Sequence of chain 1.E:
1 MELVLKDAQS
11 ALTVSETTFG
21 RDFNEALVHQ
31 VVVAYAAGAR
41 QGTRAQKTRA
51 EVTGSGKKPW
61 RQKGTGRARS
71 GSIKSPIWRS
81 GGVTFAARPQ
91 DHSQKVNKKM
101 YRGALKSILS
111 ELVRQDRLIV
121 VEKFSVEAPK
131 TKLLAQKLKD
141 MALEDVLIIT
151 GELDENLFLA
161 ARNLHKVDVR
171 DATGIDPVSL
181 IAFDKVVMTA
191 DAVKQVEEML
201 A

The protein below binds the small molecule below.
Small molecule (SMILES): C[C@H](NC(=O)c1coc(CNC(=O)[C@H](CO)NC(=O)c2coc([C@H](CCCCN)NC(=O)CNC(=O)c3coc([C@H](C)NC(=O)CNC(=O)c4csc([C@H](CCCN=C(N)N)NC(=O)[C@H](CO)NC(=O)c5coc([C@H](CO)NC(=O)[C@H](CC(=O)O)NC(=O)c6csc([C@H](CCCN=C(N)N)NC(=O)[C@H](C)NC(=O)c7csc([C@@H](N)[C@@H](C)O)n7)n6)n5)n4)n3)n2)n1)C(=O)N[C@H](C=O)CO

Sequence of chain 1.S:
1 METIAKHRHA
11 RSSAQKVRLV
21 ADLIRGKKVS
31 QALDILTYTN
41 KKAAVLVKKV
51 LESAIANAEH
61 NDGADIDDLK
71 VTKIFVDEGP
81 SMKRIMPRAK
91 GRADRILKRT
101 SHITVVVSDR

Binding-site contacts:
Ligand atom SG contacts residue ARG61 of chain 1.E at 3.2 Å (salt-bridge).
Ligand atom CB contacts residue GLY64 of chain 1.E at 4.1 Å.
Ligand atom CA contacts residue ARG61 of chain 1.E at 4.2 Å.
Ligand atom O contacts residue THR65 of chain 1.E at 3.8 Å.
Ligand atom CA contacts residue ARG61 of chain 1.E at 4.5 Å.
Ligand atom C contacts residue ARG61 of chain 1.E at 4.3 Å.
Ligand atom CB contacts residue THR65 of chain 1.E at 4.3 Å.
Ligand atom CA contacts residue GLY64 of chain 1.E at 3.5 Å.
Ligand atom C contacts residue GLY64 of chain 1.E at 4.3 Å.
Ligand atom CA contacts residue LYS90 of chain 1.S at 4.2 Å.
Ligand atom N contacts residue LYS90 of chain 1.S at 4.3 Å.
Ligand atom CA contacts residue GLY91 of chain 1.S at 4.1 Å.
Ligand atom CB contacts residue GLY64 of chain 1.E at 3.7 Å.
Ligand atom O contacts residue ARG61 of chain 1.E at 2.3 Å (salt-bridge).
Ligand atom CG contacts residue LYS63 of chain 1.E at 4.2 Å.
Ligand atom O contacts residue GLY64 of chain 1.E at 4.5 Å.
Ligand atom CA contacts residue GLY64 of chain 1.E at 4.3 Å.
Ligand atom C contacts residue THR65 of chain 1.E at 3.7 Å.
Ligand atom C contacts residue GLY64 of chain 1.E at 4.4 Å.
Ligand atom CB contacts residue LYS90 of chain 1.S at 4.0 Å.
Ligand atom N contacts residue ARG61 of chain 1.E at 4.3 Å.
Ligand atom CB contacts residue GLY64 of chain 1.E at 3.4 Å.
Ligand atom CB contacts residue ARG61 of chain 1.E at 4.3 Å.
Ligand atom OG contacts residue GLY64 of chain 1.E at 3.5 Å (h-bond).
Ligand atom N contacts residue GLY64 of chain 1.E at 4.5 Å.
Ligand atom CB contacts residue GLY91 of chain 1.S at 3.9 Å.
Ligand atom CA contacts residue THR65 of chain 1.E at 4.4 Å.
Ligand atom CG2 contacts residue GLY91 of chain 1.S at 3.4 Å.
Ligand atom SG contacts residue GLY64 of chain 1.E at 3.5 Å.
Ligand atom C contacts residue ARG61 of chain 1.E at 3.5 Å.
Ligand atom CB contacts residue LYS90 of chain 1.S at 3.7 Å.
Ligand atom N contacts residue GLY91 of chain 1.S at 4.4 Å.